A protein and the small-molecule ligand that binds it are described below.
Small molecule (SMILES): CC(=O)N[C@H]1[C@H](O[C@H]2[C@H](O)[C@@H](NC(C)=O)CO[C@@H]2CO)O[C@H](CO)[C@@H](O)[C@@H]1O

Binding-site contacts:
Ligand atom N2 contacts residue ASN154 of chain 1.E at 1.4 Å (h-bond).
Ligand atom C1 contacts residue ASN154 of chain 1.E at 2.9 Å.
Ligand atom C2 contacts residue ASN154 of chain 1.E at 2.6 Å.
Ligand atom C5 contacts residue THR156 of chain 1.E at 3.8 Å.
Ligand atom O7 contacts residue ASN154 of chain 1.E at 3.2 Å (h-bond).
Ligand atom O5 contacts residue THR156 of chain 1.E at 3.2 Å (h-bond).
Ligand atom O6 contacts residue THR156 of chain 1.E at 3.5 Å (h-bond).
Ligand atom C7 contacts residue MET151 of chain 1.E at 4.3 Å (hydrophobic).
Ligand atom C3 contacts residue ASN154 of chain 1.E at 3.6 Å.
Ligand atom O5 contacts residue ASN154 of chain 1.E at 4.2 Å.
Ligand atom C7 contacts residue GLY150 of chain 1.E at 3.9 Å.
Ligand atom O3 contacts residue ASN154 of chain 1.E at 4.1 Å.
Ligand atom C1 contacts residue THR156 of chain 1.E at 3.4 Å.
Ligand atom C8 contacts residue VAL153 of chain 1.E at 4.3 Å (hydrophobic).
Ligand atom O7 contacts residue MET151 of chain 1.E at 3.6 Å.
Ligand atom C8 contacts residue GLY150 of chain 1.E at 3.5 Å.
Ligand atom C7 contacts residue ASN154 of chain 1.E at 2.0 Å.
Ligand atom O7 contacts residue GLY150 of chain 1.E at 3.7 Å.
Ligand atom C6 contacts residue THR156 of chain 1.E at 4.4 Å.
Ligand atom C8 contacts residue ASN154 of chain 1.E at 2.4 Å.

Sequence of chain 1.E:
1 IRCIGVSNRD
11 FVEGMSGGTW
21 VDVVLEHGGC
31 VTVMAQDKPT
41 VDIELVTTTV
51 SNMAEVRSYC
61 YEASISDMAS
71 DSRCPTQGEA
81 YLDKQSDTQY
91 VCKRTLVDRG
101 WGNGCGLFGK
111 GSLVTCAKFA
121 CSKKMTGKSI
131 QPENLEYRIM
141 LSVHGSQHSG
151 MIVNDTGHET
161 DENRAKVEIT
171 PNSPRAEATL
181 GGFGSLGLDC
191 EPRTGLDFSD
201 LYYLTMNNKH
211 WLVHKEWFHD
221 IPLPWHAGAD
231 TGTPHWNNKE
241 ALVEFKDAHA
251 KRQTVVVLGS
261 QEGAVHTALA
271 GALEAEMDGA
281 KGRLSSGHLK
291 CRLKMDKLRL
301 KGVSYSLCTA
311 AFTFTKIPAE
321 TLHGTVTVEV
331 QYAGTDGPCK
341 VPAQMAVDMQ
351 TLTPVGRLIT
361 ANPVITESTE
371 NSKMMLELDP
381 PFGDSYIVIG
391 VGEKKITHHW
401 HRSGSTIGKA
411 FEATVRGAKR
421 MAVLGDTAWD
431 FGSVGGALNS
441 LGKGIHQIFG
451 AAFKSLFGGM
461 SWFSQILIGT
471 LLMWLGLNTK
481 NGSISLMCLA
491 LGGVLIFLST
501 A